This protein binds this small molecule.
Small molecule (SMILES): COc1cc2cc(c1Cl)N(C)C(=O)C[C@H](O)[C@]1(C)O[C@H]1[C@@H](C)[C@H]1C[C@@](O)(NC(=O)O1)[C@H](OC)/C=C/C=C(\C)C2

Binding-site contacts:
Ligand atom C14 contacts residue VAL180 of chain 1.D at 3.4 Å (hydrophobic).
Ligand atom N20 contacts residue GLY98 of chain 1.D at 3.0 Å (h-bond).
Ligand atom C18 contacts residue ASN100 of chain 1.D at 4.2 Å.
Ligand atom O17 contacts residue ASN100 of chain 1.D at 3.8 Å.
Ligand atom O09 contacts residue VAL179 of chain 1.D at 3.0 Å (h-bond).
Ligand atom C10 contacts residue PHE394 of chain 1.D at 4.2 Å (hydrophobic).
Ligand atom C16 contacts residue GLY98 of chain 1.D at 4.0 Å.
Ligand atom C15 contacts residue ASN99 of chain 1.D at 3.9 Å.
Ligand atom C33 contacts residue ASN100 of chain 1.D at 4.2 Å.
Ligand atom O19 contacts residue LYS103 of chain 1.D at 2.5 Å (salt-bridge).
Ligand atom C10 contacts residue VAL179 of chain 1.D at 3.7 Å (hydrophobic).
Ligand atom C33 contacts residue TYR398 of chain 1.D at 4.2 Å (hydrophobic).
Ligand atom O09 contacts residue THR178 of chain 1.D at 3.2 Å.
Ligand atom C16 contacts residue TRP397 of chain 1.D at 4.0 Å (hydrophobic).
Ligand atom N20 contacts residue LYS103 of chain 1.D at 4.0 Å.
Ligand atom C14 contacts residue ASN99 of chain 1.D at 4.1 Å.
Ligand atom C08 contacts residue VAL179 of chain 1.D at 3.7 Å (hydrophobic).
Ligand atom C01 contacts residue PHE394 of chain 1.D at 4.2 Å (hydrophobic).
Ligand atom C36 contacts residue ASP177 of chain 1.D at 4.1 Å.
Ligand atom O09 contacts residue ASP177 of chain 1.D at 3.8 Å.
Ligand atom C31 contacts residue GLY98 of chain 1.D at 3.3 Å.
Ligand atom C33 contacts residue TRP397 of chain 1.D at 3.5 Å (hydrophobic).
Ligand atom C23 contacts residue TRP397 of chain 1.D at 4.3 Å (hydrophobic).
Ligand atom C18 contacts residue GLY98 of chain 1.D at 3.6 Å.
Ligand atom C12 contacts residue VAL180 of chain 1.D at 4.1 Å (hydrophobic).
Ligand atom O32 contacts residue GLY98 of chain 1.D at 3.4 Å (h-bond).
Ligand atom C21 contacts residue GLY98 of chain 1.D at 3.5 Å.
Ligand atom C22 contacts residue TRP397 of chain 1.D at 3.9 Å (hydrophobic).
Ligand atom O17 contacts residue TRP397 of chain 1.D at 3.3 Å.
Ligand atom O19 contacts residue TRP397 of chain 1.D at 3.1 Å.
Ligand atom C02 contacts residue PHE394 of chain 1.D at 4.2 Å (hydrophobic).
Ligand atom C13 contacts residue PHE394 of chain 1.D at 3.9 Å (hydrophobic).
Ligand atom O19 contacts residue ASN100 of chain 1.D at 3.9 Å.
Ligand atom C18 contacts residue LYS103 of chain 1.D at 3.5 Å.
Ligand atom O17 contacts residue GLY98 of chain 1.D at 3.8 Å.
Ligand atom C13 contacts residue TRP397 of chain 1.D at 4.2 Å (hydrophobic).
Ligand atom C15 contacts residue GLY98 of chain 1.D at 4.2 Å.
Ligand atom C18 contacts residue TRP397 of chain 1.D at 3.5 Å (hydrophobic).
Ligand atom O34 contacts residue VAL180 of chain 1.D at 3.0 Å.
Ligand atom C24 contacts residue TRP397 of chain 1.D at 3.8 Å (hydrophobic).

Sequence of chain 1.D:
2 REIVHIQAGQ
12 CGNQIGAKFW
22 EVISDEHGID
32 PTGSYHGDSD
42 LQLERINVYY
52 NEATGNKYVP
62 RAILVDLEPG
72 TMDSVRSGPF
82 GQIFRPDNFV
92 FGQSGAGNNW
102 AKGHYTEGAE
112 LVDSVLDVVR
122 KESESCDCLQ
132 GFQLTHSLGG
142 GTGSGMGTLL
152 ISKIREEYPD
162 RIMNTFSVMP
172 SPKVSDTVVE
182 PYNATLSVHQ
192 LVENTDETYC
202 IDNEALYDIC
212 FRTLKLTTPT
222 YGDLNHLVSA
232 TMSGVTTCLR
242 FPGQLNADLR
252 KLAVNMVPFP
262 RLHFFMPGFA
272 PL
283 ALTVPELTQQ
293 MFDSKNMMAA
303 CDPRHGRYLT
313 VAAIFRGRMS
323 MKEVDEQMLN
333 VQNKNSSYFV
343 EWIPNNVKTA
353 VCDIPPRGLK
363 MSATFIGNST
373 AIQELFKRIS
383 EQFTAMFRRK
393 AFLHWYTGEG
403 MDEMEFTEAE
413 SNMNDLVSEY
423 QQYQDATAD